Sequence of chain 1.B:
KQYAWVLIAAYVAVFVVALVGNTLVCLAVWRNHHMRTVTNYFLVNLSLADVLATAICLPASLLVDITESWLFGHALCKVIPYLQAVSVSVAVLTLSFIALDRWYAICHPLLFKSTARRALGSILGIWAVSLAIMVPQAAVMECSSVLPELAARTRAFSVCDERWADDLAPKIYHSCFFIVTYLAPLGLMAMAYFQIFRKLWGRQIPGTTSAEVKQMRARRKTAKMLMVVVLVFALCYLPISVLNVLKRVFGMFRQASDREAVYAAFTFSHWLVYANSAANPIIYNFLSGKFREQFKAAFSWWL

The small molecule below binds the protein below.
Small molecule (SMILES): Cc1ncc(OC[C@@]2(c3cccc(F)c3)C[C@H]2C(=O)Nc2ccc(F)cn2)c(C)n1

Binding-site contacts:
Ligand atom C16 contacts residue SER79 of chain 1.B at 3.5 Å.
Ligand atom C24 contacts residue SER79 of chain 1.B at 3.5 Å.
Ligand atom C28 contacts residue TYR292 of chain 1.B at 3.9 Å (hydrophobic).
Ligand atom N17 contacts residue HIS288 of chain 1.B at 3.6 Å.
Ligand atom C08 contacts residue ILE258 of chain 1.B at 3.9 Å (hydrophobic).
Ligand atom C05 contacts residue PRO99 of chain 1.B at 3.8 Å (hydrophobic).
Ligand atom N15 contacts residue HIS288 of chain 1.B at 3.6 Å.
Ligand atom C14 contacts residue HIS288 of chain 1.B at 3.5 Å.
Ligand atom F29 contacts residue ALA78 of chain 1.B at 3.4 Å.
Ligand atom C07 contacts residue GLN102 of chain 1.B at 3.2 Å.
Ligand atom F30 contacts residue VAL291 of chain 1.B at 3.5 Å.
Ligand atom C23 contacts residue TYR292 of chain 1.B at 3.9 Å (hydrophobic).
Ligand atom C18 contacts residue HIS288 of chain 1.B at 3.5 Å.
Ligand atom F30 contacts residue TYR255 of chain 1.B at 3.5 Å.
Ligand atom F29 contacts residue SER79 of chain 1.B at 3.5 Å.
Ligand atom C28 contacts residue GLN102 of chain 1.B at 3.6 Å.
Ligand atom N26 contacts residue PRO99 of chain 1.B at 3.7 Å.
Ligand atom O12 contacts residue ILE258 of chain 1.B at 3.3 Å.
Ligand atom O19 contacts residue PRO99 of chain 1.B at 3.0 Å (h-bond).
Ligand atom O19 contacts residue GLN102 of chain 1.B at 2.7 Å (h-bond).
Ligand atom C22 contacts residue PRO99 of chain 1.B at 3.8 Å (hydrophobic).
Ligand atom C23 contacts residue SER79 of chain 1.B at 3.2 Å.
Ligand atom O19 contacts residue ALA103 of chain 1.B at 3.8 Å.
Ligand atom C11 contacts residue PHE195 of chain 1.B at 3.7 Å (hydrophobic).
Ligand atom C11 contacts residue ASN262 of chain 1.B at 3.7 Å.
Ligand atom C13 contacts residue HIS288 of chain 1.B at 3.6 Å.
Ligand atom C07 contacts residue ILE258 of chain 1.B at 3.8 Å (hydrophobic).
Ligand atom C22 contacts residue GLN102 of chain 1.B at 3.7 Å.
Ligand atom C21 contacts residue PRO99 of chain 1.B at 3.7 Å (hydrophobic).
Ligand atom F30 contacts residue GLN102 of chain 1.B at 3.6 Å.
Ligand atom C05 contacts residue GLN102 of chain 1.B at 3.3 Å.
Ligand atom F29 contacts residue TRP88 of chain 1.B at 3.4 Å.
Ligand atom N15 contacts residue SER79 of chain 1.B at 2.9 Å (h-bond).
Ligand atom F30 contacts residue VAL106 of chain 1.B at 3.2 Å.
Ligand atom C10 contacts residue PHE195 of chain 1.B at 3.5 Å (hydrophobic).
Ligand atom C28 contacts residue ILE258 of chain 1.B at 3.8 Å (hydrophobic).
Ligand atom C01 contacts residue GLN102 of chain 1.B at 3.7 Å.
Ligand atom C27 contacts residue SER79 of chain 1.B at 3.3 Å.
Ligand atom C16 contacts residue HIS288 of chain 1.B at 3.7 Å.
Ligand atom C09 contacts residue ILE258 of chain 1.B at 3.7 Å (hydrophobic).